This protein binds this small molecule.
Small molecule (SMILES): CC(C)CCC[C@@H](C)[C@H]1CC[C@H]2[C@@H]3CC=C4C[C@@H](O)CC[C@]4(C)[C@H]3CC[C@]12C

Sequence of chain 1.F:
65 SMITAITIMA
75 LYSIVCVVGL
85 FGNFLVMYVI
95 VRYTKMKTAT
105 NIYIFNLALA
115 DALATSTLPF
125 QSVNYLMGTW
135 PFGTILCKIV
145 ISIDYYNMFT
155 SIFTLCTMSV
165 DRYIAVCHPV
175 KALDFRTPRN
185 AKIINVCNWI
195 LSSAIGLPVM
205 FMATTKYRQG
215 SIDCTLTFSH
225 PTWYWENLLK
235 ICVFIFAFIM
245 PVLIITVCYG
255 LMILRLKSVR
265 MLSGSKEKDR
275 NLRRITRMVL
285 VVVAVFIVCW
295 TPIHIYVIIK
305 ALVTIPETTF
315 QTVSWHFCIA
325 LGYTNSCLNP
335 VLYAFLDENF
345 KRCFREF

Binding-site contacts:
Ligand atom C5 contacts residue TYR300 of chain 1.F at 4.3 Å (hydrophobic).
Ligand atom C7 contacts residue PHE314 of chain 1.F at 4.2 Å (hydrophobic).
Ligand atom C20 contacts residue ILE299 of chain 1.F at 4.3 Å (hydrophobic).
Ligand atom C22 contacts residue PRO296 of chain 1.F at 4.2 Å (hydrophobic).
Ligand atom C24 contacts residue PRO296 of chain 1.F at 4.0 Å (hydrophobic).
Ligand atom C18 contacts residue ILE303 of chain 1.F at 3.9 Å (hydrophobic).
Ligand atom C8 contacts residue SER318 of chain 1.F at 4.3 Å.
Ligand atom C19 contacts residue ILE303 of chain 1.F at 4.3 Å (hydrophobic).
Ligand atom C15 contacts residue SER318 of chain 1.F at 3.9 Å.
Ligand atom C7 contacts residue SER318 of chain 1.F at 3.4 Å.
Ligand atom C21 contacts residue ILE299 of chain 1.F at 4.5 Å (hydrophobic).
Ligand atom C18 contacts residue TYR300 of chain 1.F at 4.1 Å (hydrophobic).
Ligand atom C6 contacts residue SER318 of chain 1.F at 3.9 Å.
Ligand atom C8 contacts residue TYR300 of chain 1.F at 4.2 Å (hydrophobic).
Ligand atom C19 contacts residue TYR300 of chain 1.F at 4.1 Å (hydrophobic).
Ligand atom C6 contacts residue PHE314 of chain 1.F at 3.9 Å (hydrophobic).
Ligand atom C7 contacts residue TYR300 of chain 1.F at 4.3 Å (hydrophobic).
Ligand atom C6 contacts residue TYR300 of chain 1.F at 4.1 Å (hydrophobic).